This protein binds this small molecule.
Small molecule (SMILES): Nc1ncnc2c1ncn2[C@@H]1O[C@H](CO[P](=O)(O)O[P](=O)(O)NP(=O)(O)O)[C@@H](O)[C@H]1O

Binding-site contacts:
Ligand atom O2A contacts residue ASN43 of chain 1.A at 2.9 Å (h-bond).
Ligand atom O1A contacts residue PHE172 of chain 1.A at 3.4 Å.
Ligand atom O2' contacts residue THR111 of chain 1.A at 3.4 Å.
Ligand atom PA contacts residue LYS59 of chain 1.A at 3.5 Å.
Ligand atom N6 contacts residue GLU105 of chain 1.A at 2.9 Å (salt-bridge).
Ligand atom O5' contacts residue VAL45 of chain 1.A at 3.5 Å.
Ligand atom O3G contacts residue LYS59 of chain 1.A at 3.2 Å (salt-bridge).
Ligand atom O3' contacts residue TYR157 of chain 1.A at 2.9 Å (h-bond).
Ligand atom N1 contacts residue ALA57 of chain 1.A at 3.6 Å.
Ligand atom C2 contacts residue PHE106 of chain 1.A at 3.6 Å (hydrophobic).
Ligand atom PB contacts residue MG1 of chain 1.D at 3.1 Å.
Ligand atom N3B contacts residue ARG158 of chain 1.A at 3.3 Å (salt-bridge).
Ligand atom N7 contacts residue PHE172 of chain 1.A at 3.4 Å.
Ligand atom O2G contacts residue LYS59 of chain 1.A at 2.8 Å (salt-bridge).
Ligand atom N6 contacts residue ALA57 of chain 1.A at 3.6 Å.
Ligand atom O2A contacts residue MG1 of chain 1.D at 2.1 Å.
Ligand atom C6 contacts residue LEU160 of chain 1.A at 3.5 Å (hydrophobic).
Ligand atom C5 contacts residue LEU160 of chain 1.A at 3.5 Å (hydrophobic).
Ligand atom N1 contacts residue MET107 of chain 1.A at 2.9 Å (h-bond).
Ligand atom O1G contacts residue ASN177 of chain 1.A at 2.9 Å (h-bond).
Ligand atom O2A contacts residue LYS59 of chain 1.A at 3.2 Å.
Ligand atom N7 contacts residue LEU160 of chain 1.A at 3.6 Å.
Ligand atom O3A contacts residue ARG158 of chain 1.A at 3.0 Å (salt-bridge).
Ligand atom N3B contacts residue MG1 of chain 1.D at 3.6 Å.
Ligand atom O3G contacts residue MG1 of chain 1.D at 2.1 Å.
Ligand atom PG contacts residue LYS59 of chain 1.A at 3.6 Å.
Ligand atom C3' contacts residue TYR157 of chain 1.A at 3.5 Å (hydrophobic).
Ligand atom PA contacts residue MG1 of chain 1.D at 3.3 Å.
Ligand atom O2B contacts residue MG1 of chain 1.D at 2.1 Å.
Ligand atom O2G contacts residue ARG158 of chain 1.A at 2.9 Å (salt-bridge).
Ligand atom O3A contacts residue MG1 of chain 1.D at 3.5 Å.
Ligand atom O2A contacts residue VAL45 of chain 1.A at 3.5 Å.
Ligand atom O4' contacts residue VAL45 of chain 1.A at 3.5 Å.
Ligand atom C2' contacts residue THR111 of chain 1.A at 3.7 Å.
Ligand atom N6 contacts residue LEU160 of chain 1.A at 3.6 Å.
Ligand atom O3G contacts residue ASN43 of chain 1.A at 2.8 Å (h-bond).
Ligand atom C6 contacts residue ALA57 of chain 1.A at 3.4 Å (hydrophobic).
Ligand atom O1A contacts residue LYS59 of chain 1.A at 2.8 Å (salt-bridge).
Ligand atom C2 contacts residue MET107 of chain 1.A at 3.3 Å (hydrophobic).
Ligand atom PG contacts residue MG1 of chain 1.D at 3.4 Å.

Sequence of chain 1.A:
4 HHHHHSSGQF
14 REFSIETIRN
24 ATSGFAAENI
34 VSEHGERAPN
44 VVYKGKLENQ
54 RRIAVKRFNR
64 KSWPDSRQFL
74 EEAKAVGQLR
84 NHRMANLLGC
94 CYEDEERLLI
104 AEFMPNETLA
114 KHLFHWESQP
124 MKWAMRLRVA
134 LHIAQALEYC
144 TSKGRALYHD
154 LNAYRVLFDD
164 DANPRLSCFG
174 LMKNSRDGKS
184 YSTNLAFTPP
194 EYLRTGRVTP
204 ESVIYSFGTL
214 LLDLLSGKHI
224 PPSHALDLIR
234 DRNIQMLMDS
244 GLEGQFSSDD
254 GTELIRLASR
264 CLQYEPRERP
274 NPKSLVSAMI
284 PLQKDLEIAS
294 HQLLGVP